Binding-site contacts:
Ligand atom N7 contacts residue ALA36 of chain 1.A at 4.1 Å.
Ligand atom CAK contacts residue VAL23 of chain 1.A at 3.9 Å (hydrophobic).
Ligand atom N1 contacts residue CYS87 of chain 1.A at 4.1 Å.
Ligand atom C8 contacts residue ALA36 of chain 1.A at 3.4 Å (hydrophobic).
Ligand atom CAN contacts residue LEU15 of chain 1.A at 3.3 Å (hydrophobic).
Ligand atom C4 contacts residue GLU85 of chain 1.A at 3.7 Å.
Ligand atom N7 contacts residue LEU137 of chain 1.A at 3.6 Å.
Ligand atom N9 contacts residue ALA36 of chain 1.A at 3.0 Å.
Ligand atom N9 contacts residue LEU137 of chain 1.A at 4.1 Å.
Ligand atom CAO contacts residue GLU91 of chain 1.A at 3.8 Å.
Ligand atom C4 contacts residue CYS87 of chain 1.A at 3.9 Å (hydrophobic).
Ligand atom C8 contacts residue LEU84 of chain 1.A at 4.1 Å (hydrophobic).
Ligand atom N6 contacts residue LEU137 of chain 1.A at 3.9 Å.
Ligand atom C4 contacts residue ALA36 of chain 1.A at 3.6 Å (hydrophobic).
Ligand atom C5 contacts residue LEU15 of chain 1.A at 3.9 Å (hydrophobic).
Ligand atom N3 contacts residue GLU85 of chain 1.A at 4.0 Å.
Ligand atom CAN contacts residue GLY16 of chain 1.A at 3.8 Å.
Ligand atom C2 contacts residue TYR86 of chain 1.A at 3.9 Å (hydrophobic).
Ligand atom N9 contacts residue TYR86 of chain 1.A at 4.1 Å.
Ligand atom C8 contacts residue LEU137 of chain 1.A at 4.1 Å (hydrophobic).
Ligand atom C6 contacts residue LEU137 of chain 1.A at 3.5 Å (hydrophobic).
Ligand atom C6 contacts residue LEU15 of chain 1.A at 4.0 Å (hydrophobic).
Ligand atom C2 contacts residue CYS87 of chain 1.A at 3.2 Å (hydrophobic).
Ligand atom CAO contacts residue LEU15 of chain 1.A at 4.1 Å (hydrophobic).
Ligand atom CAP contacts residue LEU137 of chain 1.A at 4.0 Å (hydrophobic).
Ligand atom N3 contacts residue LEU137 of chain 1.A at 4.0 Å.
Ligand atom N1 contacts residue LEU137 of chain 1.A at 3.9 Å.
Ligand atom C5 contacts residue VAL23 of chain 1.A at 4.2 Å (hydrophobic).
Ligand atom CAN contacts residue GLU91 of chain 1.A at 3.8 Å.
Ligand atom C4 contacts residue LEU137 of chain 1.A at 3.6 Å (hydrophobic).
Ligand atom N3 contacts residue CYS87 of chain 1.A at 2.9 Å (h-bond).
Ligand atom N9 contacts residue GLU85 of chain 1.A at 2.9 Å (salt-bridge).
Ligand atom C2 contacts residue LEU137 of chain 1.A at 4.1 Å (hydrophobic).
Ligand atom N3 contacts residue TYR86 of chain 1.A at 3.7 Å.
Ligand atom C8 contacts residue GLU85 of chain 1.A at 3.9 Å.
Ligand atom C5 contacts residue LEU137 of chain 1.A at 3.3 Å (hydrophobic).
Ligand atom OAL contacts residue GLY16 of chain 1.A at 3.5 Å.
Ligand atom C4 contacts residue LEU15 of chain 1.A at 4.0 Å (hydrophobic).
Ligand atom OAL contacts residue GLU91 of chain 1.A at 4.0 Å.
Ligand atom N7 contacts residue VAL23 of chain 1.A at 3.8 Å.

This small molecule binds to this protein.
Small molecule (SMILES): c1nc(N2CCOCC2)c2nc[nH]c2n1

Sequence of chain 1.A:
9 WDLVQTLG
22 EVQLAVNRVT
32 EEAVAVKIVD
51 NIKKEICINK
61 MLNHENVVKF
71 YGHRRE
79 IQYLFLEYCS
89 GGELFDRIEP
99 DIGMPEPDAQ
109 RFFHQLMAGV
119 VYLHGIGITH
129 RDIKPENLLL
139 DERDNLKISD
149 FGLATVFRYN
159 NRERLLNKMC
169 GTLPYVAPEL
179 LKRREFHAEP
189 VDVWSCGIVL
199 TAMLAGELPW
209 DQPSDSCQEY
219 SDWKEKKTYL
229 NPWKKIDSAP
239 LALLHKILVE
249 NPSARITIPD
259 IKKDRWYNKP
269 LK